Binding-site contacts:
Ligand atom C2 contacts residue ASN138 of chain 1.U at 3.2 Å.
Ligand atom N2 contacts residue ASN138 of chain 1.U at 3.9 Å.
Ligand atom C5 contacts residue ASN138 of chain 1.U at 3.7 Å.
Ligand atom C3 contacts residue ASN138 of chain 1.U at 4.4 Å.
Ligand atom O6 contacts residue GLN85 of chain 1.U at 4.0 Å.
Ligand atom O6 contacts residue GLY137 of chain 1.U at 4.4 Å.
Ligand atom C6 contacts residue ASN138 of chain 1.U at 4.5 Å.
Ligand atom O5 contacts residue ASN138 of chain 1.U at 2.3 Å (h-bond).
Ligand atom C1 contacts residue ASN138 of chain 1.U at 2.1 Å.
Ligand atom C4 contacts residue ASN138 of chain 1.U at 4.5 Å.
Ligand atom O6 contacts residue ASN138 of chain 1.U at 4.5 Å.

A protein and the small-molecule ligand that binds it are described below.
Small molecule (SMILES): CC(=O)N[C@H]1[C@H](O[C@H]2[C@H](O)[C@@H](NC(C)=O)CO[C@@H]2CO)O[C@H](CO)[C@@H](O[C@@H]2O[C@H](CO)[C@@H](O)[C@H](O)[C@@H]2O)[C@@H]1O

Sequence of chain 1.U:
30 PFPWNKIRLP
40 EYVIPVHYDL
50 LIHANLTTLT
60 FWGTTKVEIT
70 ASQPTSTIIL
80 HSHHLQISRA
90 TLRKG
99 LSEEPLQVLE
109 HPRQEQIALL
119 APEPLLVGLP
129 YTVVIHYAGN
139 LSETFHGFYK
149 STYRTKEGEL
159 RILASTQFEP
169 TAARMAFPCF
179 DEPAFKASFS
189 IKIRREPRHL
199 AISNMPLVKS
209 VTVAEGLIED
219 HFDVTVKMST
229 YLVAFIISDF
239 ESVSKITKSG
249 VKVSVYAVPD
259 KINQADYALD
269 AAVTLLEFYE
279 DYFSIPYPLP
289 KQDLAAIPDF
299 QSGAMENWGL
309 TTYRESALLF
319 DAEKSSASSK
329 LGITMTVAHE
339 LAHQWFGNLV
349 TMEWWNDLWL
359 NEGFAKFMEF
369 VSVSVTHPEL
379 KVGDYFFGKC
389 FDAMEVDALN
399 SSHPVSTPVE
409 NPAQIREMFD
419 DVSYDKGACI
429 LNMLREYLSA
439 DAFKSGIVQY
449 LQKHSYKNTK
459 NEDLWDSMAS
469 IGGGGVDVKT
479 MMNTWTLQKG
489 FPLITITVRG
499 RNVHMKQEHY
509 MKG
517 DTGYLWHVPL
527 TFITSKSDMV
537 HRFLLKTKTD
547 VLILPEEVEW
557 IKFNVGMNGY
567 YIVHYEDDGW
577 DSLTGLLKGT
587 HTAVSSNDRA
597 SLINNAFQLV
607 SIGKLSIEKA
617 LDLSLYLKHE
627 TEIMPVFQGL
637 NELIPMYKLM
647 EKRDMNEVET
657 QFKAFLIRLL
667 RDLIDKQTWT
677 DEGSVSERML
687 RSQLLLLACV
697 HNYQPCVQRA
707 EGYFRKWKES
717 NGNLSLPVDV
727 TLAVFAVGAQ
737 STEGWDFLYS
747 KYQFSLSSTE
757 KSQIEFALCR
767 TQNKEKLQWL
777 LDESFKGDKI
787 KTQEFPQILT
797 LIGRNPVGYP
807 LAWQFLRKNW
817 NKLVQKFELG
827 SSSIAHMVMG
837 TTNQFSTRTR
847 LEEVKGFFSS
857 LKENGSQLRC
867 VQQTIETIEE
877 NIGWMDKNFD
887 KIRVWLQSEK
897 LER